Binding-site contacts:
Ligand atom C7 contacts residue ASN146 of chain 1.B at 3.3 Å.
Ligand atom O6 contacts residue THR148 of chain 1.B at 4.3 Å.
Ligand atom C6 contacts residue THR148 of chain 1.B at 3.8 Å.
Ligand atom C8 contacts residue LYS143 of chain 1.B at 4.5 Å.
Ligand atom C1 contacts residue ASN146 of chain 1.B at 1.4 Å.
Ligand atom N2 contacts residue ASN146 of chain 1.B at 2.8 Å (h-bond).
Ligand atom C5 contacts residue THR148 of chain 1.B at 3.8 Å.
Ligand atom C8 contacts residue ASN146 of chain 1.B at 3.5 Å.
Ligand atom C3 contacts residue ASN146 of chain 1.B at 3.8 Å.
Ligand atom C7 contacts residue ILE436 of chain 1.B at 4.5 Å (hydrophobic).
Ligand atom O5 contacts residue ASN146 of chain 1.B at 2.4 Å (h-bond).
Ligand atom C5 contacts residue ASN146 of chain 1.B at 3.6 Å.
Ligand atom O7 contacts residue ILE436 of chain 1.B at 3.9 Å.
Ligand atom C4 contacts residue ASN146 of chain 1.B at 4.3 Å.
Ligand atom O5 contacts residue THR148 of chain 1.B at 3.3 Å.
Ligand atom C2 contacts residue ASN146 of chain 1.B at 2.4 Å.
Ligand atom C1 contacts residue THR148 of chain 1.B at 3.9 Å.
Ligand atom O7 contacts residue ASN146 of chain 1.B at 4.2 Å.

Sequence of chain 1.B:
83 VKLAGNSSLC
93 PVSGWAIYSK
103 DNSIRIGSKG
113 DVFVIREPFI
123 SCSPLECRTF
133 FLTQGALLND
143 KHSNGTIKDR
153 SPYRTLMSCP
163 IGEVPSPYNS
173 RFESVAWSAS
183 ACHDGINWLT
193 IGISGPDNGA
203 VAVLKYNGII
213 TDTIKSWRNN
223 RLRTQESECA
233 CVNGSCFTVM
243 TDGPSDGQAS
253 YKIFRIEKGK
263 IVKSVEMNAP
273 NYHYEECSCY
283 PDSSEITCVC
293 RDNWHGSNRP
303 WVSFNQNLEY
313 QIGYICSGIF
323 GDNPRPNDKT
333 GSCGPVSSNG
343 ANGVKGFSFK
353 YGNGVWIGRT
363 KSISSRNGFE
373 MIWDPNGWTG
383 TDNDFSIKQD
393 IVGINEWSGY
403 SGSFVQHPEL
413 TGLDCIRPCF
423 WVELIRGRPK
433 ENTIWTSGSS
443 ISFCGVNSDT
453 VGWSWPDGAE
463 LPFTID

The small molecule below binds the protein below.
Small molecule (SMILES): CC(=O)N[C@H]1[C@H](O[C@H]2[C@H](O)[C@@H](NC(C)=O)CO[C@@H]2CO)O[C@H](CO)[C@@H](O)[C@@H]1O